Sequence of chain 1.C:
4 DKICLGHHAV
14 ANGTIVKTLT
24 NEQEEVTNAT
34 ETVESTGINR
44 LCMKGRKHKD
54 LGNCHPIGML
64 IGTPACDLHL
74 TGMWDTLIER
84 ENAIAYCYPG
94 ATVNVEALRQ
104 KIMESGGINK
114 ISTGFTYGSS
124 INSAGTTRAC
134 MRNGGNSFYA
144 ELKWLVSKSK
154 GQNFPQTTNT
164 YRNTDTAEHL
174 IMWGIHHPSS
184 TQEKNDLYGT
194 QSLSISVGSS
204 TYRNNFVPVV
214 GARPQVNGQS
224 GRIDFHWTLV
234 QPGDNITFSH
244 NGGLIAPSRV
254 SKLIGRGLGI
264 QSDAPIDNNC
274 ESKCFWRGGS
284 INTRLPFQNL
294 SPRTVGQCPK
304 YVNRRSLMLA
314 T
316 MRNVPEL

Sequence of chain 1.E:
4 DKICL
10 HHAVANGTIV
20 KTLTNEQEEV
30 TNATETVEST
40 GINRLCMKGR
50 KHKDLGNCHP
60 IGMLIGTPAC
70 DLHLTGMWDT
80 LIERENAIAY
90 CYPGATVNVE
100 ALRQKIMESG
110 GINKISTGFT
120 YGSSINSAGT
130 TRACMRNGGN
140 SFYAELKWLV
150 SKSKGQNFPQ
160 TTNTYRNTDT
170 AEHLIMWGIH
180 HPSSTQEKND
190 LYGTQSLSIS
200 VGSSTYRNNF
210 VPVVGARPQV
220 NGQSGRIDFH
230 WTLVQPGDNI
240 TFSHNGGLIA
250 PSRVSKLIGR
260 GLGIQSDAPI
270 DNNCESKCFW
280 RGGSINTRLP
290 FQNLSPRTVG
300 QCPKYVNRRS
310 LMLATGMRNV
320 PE

A protein and the small-molecule ligand that binds it are described below.
Small molecule (SMILES): CC(=O)N[C@@H]1[C@@H](O)[C@H](O)[C@@H](CO)O[C@H]1O

Binding-site contacts:
Ligand atom C7 contacts residue GLY236 of chain 1.E at 3.7 Å.
Ligand atom C8 contacts residue GLY236 of chain 1.E at 2.9 Å.
Ligand atom C6 contacts residue ASN238 of chain 1.E at 4.5 Å.
Ligand atom C5 contacts residue ARG165 of chain 1.E at 4.3 Å.
Ligand atom O6 contacts residue ASN238 of chain 1.E at 4.2 Å.
Ligand atom C4 contacts residue ASN238 of chain 1.E at 4.1 Å.
Ligand atom C5 contacts residue ASN238 of chain 1.E at 3.5 Å.
Ligand atom O5 contacts residue ASN238 of chain 1.E at 2.2 Å (h-bond).
Ligand atom C2 contacts residue ASN238 of chain 1.E at 2.3 Å.
Ligand atom N2 contacts residue GLY236 of chain 1.E at 3.6 Å (h-bond).
Ligand atom O7 contacts residue ASN238 of chain 1.E at 3.6 Å (h-bond).
Ligand atom O6 contacts residue ARG165 of chain 1.E at 3.5 Å.
Ligand atom O5 contacts residue ARG165 of chain 1.E at 3.8 Å.
Ligand atom C6 contacts residue ARG165 of chain 1.E at 4.0 Å.
Ligand atom C7 contacts residue ASP237 of chain 1.E at 4.5 Å.
Ligand atom C8 contacts residue ASP237 of chain 1.E at 3.9 Å.
Ligand atom N2 contacts residue ASN238 of chain 1.E at 2.8 Å (h-bond).
Ligand atom C3 contacts residue ASN238 of chain 1.E at 3.6 Å.
Ligand atom C8 contacts residue ASN238 of chain 1.E at 4.4 Å.
Ligand atom C7 contacts residue ASN238 of chain 1.E at 3.4 Å.
Ligand atom C1 contacts residue ASN238 of chain 1.E at 1.4 Å.
Ligand atom C7 contacts residue PRO217 of chain 1.C at 4.5 Å (hydrophobic).
Ligand atom O7 contacts residue PRO217 of chain 1.C at 3.4 Å.
Ligand atom C1 contacts residue ARG165 of chain 1.E at 4.5 Å.